Sequence of chain 1.Z:
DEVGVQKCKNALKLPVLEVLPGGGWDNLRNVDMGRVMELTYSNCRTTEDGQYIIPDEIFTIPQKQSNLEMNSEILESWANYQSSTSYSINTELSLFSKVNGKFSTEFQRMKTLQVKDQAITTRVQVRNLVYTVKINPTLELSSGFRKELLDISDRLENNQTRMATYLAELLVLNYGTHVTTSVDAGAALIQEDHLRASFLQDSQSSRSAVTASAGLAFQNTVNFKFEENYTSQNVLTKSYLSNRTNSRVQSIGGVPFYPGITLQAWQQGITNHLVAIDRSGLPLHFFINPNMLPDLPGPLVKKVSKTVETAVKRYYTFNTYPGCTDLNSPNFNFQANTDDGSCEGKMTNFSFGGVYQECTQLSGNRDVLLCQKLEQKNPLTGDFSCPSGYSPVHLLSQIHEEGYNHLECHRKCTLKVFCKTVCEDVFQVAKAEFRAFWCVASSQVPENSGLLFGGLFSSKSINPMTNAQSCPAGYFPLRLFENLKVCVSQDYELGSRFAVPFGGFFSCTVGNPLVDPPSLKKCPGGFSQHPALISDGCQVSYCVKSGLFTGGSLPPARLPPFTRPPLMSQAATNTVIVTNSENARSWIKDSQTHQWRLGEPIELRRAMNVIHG

Binding-site contacts:
Ligand atom O5 contacts residue ASN168 of chain 1.AA at 2.4 Å (h-bond).
Ligand atom C7 contacts residue ASN168 of chain 1.AA at 3.2 Å.
Ligand atom O7 contacts residue ASN168 of chain 1.AA at 3.1 Å (h-bond).
Ligand atom N2 contacts residue ASN168 of chain 1.AA at 2.9 Å (h-bond).
Ligand atom C2 contacts residue ASN168 of chain 1.AA at 2.5 Å.
Ligand atom C8 contacts residue ASN168 of chain 1.AA at 4.4 Å.
Ligand atom C3 contacts residue ASN168 of chain 1.AA at 3.8 Å.
Ligand atom C8 contacts residue LEU416 of chain 1.Z at 4.0 Å (hydrophobic).
Ligand atom C4 contacts residue ASN168 of chain 1.AA at 4.2 Å.
Ligand atom C1 contacts residue ASN168 of chain 1.AA at 1.4 Å.
Ligand atom C5 contacts residue ASN168 of chain 1.AA at 3.7 Å.
Ligand atom O7 contacts residue LEU416 of chain 1.Z at 3.9 Å.
Ligand atom N2 contacts residue LEU416 of chain 1.Z at 4.2 Å.
Ligand atom O3 contacts residue LEU416 of chain 1.Z at 3.8 Å.
Ligand atom C7 contacts residue LEU416 of chain 1.Z at 3.9 Å (hydrophobic).
Ligand atom C8 contacts residue ASP434 of chain 1.Z at 4.0 Å.

This small molecule binds to this protein.
Small molecule (SMILES): CC(=O)N[C@@H]1[C@@H](O)[C@H](O)[C@@H](CO)O[C@H]1O

Sequence of chain 1.AA:
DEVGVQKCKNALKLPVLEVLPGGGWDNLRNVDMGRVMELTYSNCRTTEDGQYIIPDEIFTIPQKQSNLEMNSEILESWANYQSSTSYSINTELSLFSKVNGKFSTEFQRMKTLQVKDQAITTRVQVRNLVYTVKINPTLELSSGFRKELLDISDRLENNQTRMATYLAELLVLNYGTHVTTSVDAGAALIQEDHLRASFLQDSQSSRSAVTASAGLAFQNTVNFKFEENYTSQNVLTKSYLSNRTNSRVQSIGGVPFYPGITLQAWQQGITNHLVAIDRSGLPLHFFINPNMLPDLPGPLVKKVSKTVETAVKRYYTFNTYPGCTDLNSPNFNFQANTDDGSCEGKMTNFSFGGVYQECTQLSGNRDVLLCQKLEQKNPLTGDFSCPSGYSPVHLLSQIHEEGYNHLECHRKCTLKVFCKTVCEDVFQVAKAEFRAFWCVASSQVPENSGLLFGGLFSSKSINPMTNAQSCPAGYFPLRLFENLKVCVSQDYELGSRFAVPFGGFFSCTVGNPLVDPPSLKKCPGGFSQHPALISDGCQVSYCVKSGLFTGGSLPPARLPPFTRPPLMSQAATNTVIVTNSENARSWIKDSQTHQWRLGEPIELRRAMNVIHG